Binding-site contacts:
Ligand atom C contacts residue TRP33 of chain 1.A at 3.4 Å (hydrophobic).
Ligand atom OD2 contacts residue TYR32 of chain 1.A at 3.4 Å.
Ligand atom N contacts residue TRP227 of chain 1.A at 3.6 Å.
Ligand atom SG contacts residue A2G1 of chain 1.G at 1.6 Å.
Ligand atom CB contacts residue TRP227 of chain 1.A at 3.7 Å (hydrophobic).
Ligand atom CB contacts residue TRP232 of chain 1.A at 3.6 Å (hydrophobic).
Ligand atom CA contacts residue TRP33 of chain 1.A at 3.5 Å (hydrophobic).
Ligand atom CZ contacts residue ASN31 of chain 1.A at 3.7 Å.
Ligand atom OD1 contacts residue A2G1 of chain 1.G at 3.6 Å.
Ligand atom O contacts residue VAL101 of chain 1.A at 3.5 Å.
Ligand atom O contacts residue TYR32 of chain 1.A at 3.7 Å.
Ligand atom CA contacts residue A2G1 of chain 1.G at 3.5 Å.
Ligand atom C contacts residue TYR32 of chain 1.A at 3.5 Å (hydrophobic).
Ligand atom N contacts residue TYR168 of chain 1.A at 3.4 Å.
Ligand atom O contacts residue A2G1 of chain 1.G at 3.0 Å (h-bond).
Ligand atom OD2 contacts residue TRP33 of chain 1.A at 2.9 Å (h-bond).
Ligand atom C contacts residue TRP227 of chain 1.A at 3.8 Å (hydrophobic).
Ligand atom N contacts residue A2G1 of chain 1.G at 3.6 Å (h-bond).
Ligand atom N contacts residue A2G1 of chain 1.G at 2.9 Å (h-bond).
Ligand atom CG contacts residue TRP232 of chain 1.A at 3.7 Å (hydrophobic).
Ligand atom CB contacts residue TRP227 of chain 1.A at 3.6 Å (hydrophobic).
Ligand atom O contacts residue GLY102 of chain 1.A at 3.8 Å.
Ligand atom CG contacts residue TYR168 of chain 1.A at 3.6 Å (hydrophobic).
Ligand atom NH1 contacts residue LEU53 of chain 1.A at 3.6 Å.
Ligand atom O contacts residue TRP227 of chain 1.A at 3.8 Å.
Ligand atom O contacts residue GLN103 of chain 1.A at 3.0 Å (h-bond).
Ligand atom O contacts residue TRP33 of chain 1.A at 3.4 Å.
Ligand atom CB contacts residue TYR168 of chain 1.A at 3.7 Å (hydrophobic).
Ligand atom CA contacts residue A2G1 of chain 1.G at 3.8 Å.
Ligand atom NH1 contacts residue ASN31 of chain 1.A at 2.8 Å (h-bond).
Ligand atom CB contacts residue TRP33 of chain 1.A at 3.5 Å (hydrophobic).
Ligand atom N contacts residue TRP33 of chain 1.A at 3.5 Å.
Ligand atom CG contacts residue TRP33 of chain 1.A at 3.6 Å (hydrophobic).
Ligand atom CD contacts residue TRP227 of chain 1.A at 3.7 Å (hydrophobic).
Ligand atom CD contacts residue ASN31 of chain 1.A at 3.3 Å.
Ligand atom CA contacts residue TRP33 of chain 1.A at 3.8 Å (hydrophobic).
Ligand atom CD contacts residue TYR168 of chain 1.A at 3.3 Å (hydrophobic).
Ligand atom CB contacts residue A2G1 of chain 1.G at 2.7 Å.
Ligand atom CA contacts residue A2G1 of chain 1.G at 3.6 Å.
Ligand atom CA contacts residue GLN103 of chain 1.A at 3.8 Å.

Sequence of chain 1.A:
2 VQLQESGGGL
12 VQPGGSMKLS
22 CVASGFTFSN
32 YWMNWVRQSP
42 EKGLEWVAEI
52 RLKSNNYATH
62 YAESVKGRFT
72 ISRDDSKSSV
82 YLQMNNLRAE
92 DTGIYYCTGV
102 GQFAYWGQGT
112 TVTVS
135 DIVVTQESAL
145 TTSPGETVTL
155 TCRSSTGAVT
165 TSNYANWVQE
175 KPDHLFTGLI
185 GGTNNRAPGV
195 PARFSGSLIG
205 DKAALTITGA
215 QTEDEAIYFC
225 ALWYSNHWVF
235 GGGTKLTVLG

This protein binds this small molecule.
Small molecule (SMILES): C[C@H](N)C(=O)N1CCC[C@H]1C(=O)N[C@@H](CC(=O)O)C(=O)N[C@@H](CS)C(=O)N[C@@H](CCCN=C(N)N)C(=O)N1CCC[C@H]1C=O